Binding-site contacts:
Ligand atom O4' contacts residue PRO54 of chain 1.A at 3.5 Å.
Ligand atom C6 contacts residue GLY50 of chain 1.A at 3.5 Å.
Ligand atom OH contacts residue ASP182 of chain 1.A at 2.7 Å (salt-bridge).
Ligand atom O3' contacts residue GLY197 of chain 1.A at 3.2 Å.
Ligand atom N9 contacts residue GLY50 of chain 1.A at 3.5 Å (h-bond).
Ligand atom CD2 contacts residue ASP41 of chain 1.A at 3.6 Å.
Ligand atom CE2 contacts residue ASP182 of chain 1.A at 3.2 Å.
Ligand atom O2' contacts residue ASP200 of chain 1.A at 2.6 Å (salt-bridge).
Ligand atom CD2 contacts residue TYR175 of chain 1.A at 3.5 Å (hydrophobic).
Ligand atom C5 contacts residue GLY50 of chain 1.A at 3.3 Å.
Ligand atom N7 contacts residue GLY50 of chain 1.A at 3.5 Å.
Ligand atom CZ contacts residue GLN179 of chain 1.A at 3.5 Å.
Ligand atom C5' contacts residue HIS51 of chain 1.A at 3.5 Å.
Ligand atom C5' contacts residue GLY39 of chain 1.A at 3.6 Å.
Ligand atom CZ contacts residue ASP182 of chain 1.A at 3.4 Å.
Ligand atom CE1 contacts residue GLN179 of chain 1.A at 3.2 Å.
Ligand atom CE1 contacts residue GLN195 of chain 1.A at 3.5 Å.
Ligand atom CD1 contacts residue GLN179 of chain 1.A at 3.3 Å.
Ligand atom OAE contacts residue ASP41 of chain 1.A at 2.9 Å (salt-bridge).
Ligand atom O2' contacts residue GLY198 of chain 1.A at 3.0 Å (h-bond).
Ligand atom O5' contacts residue HIS51 of chain 1.A at 3.2 Å.
Ligand atom N contacts residue GLN201 of chain 1.A at 3.0 Å (h-bond).
Ligand atom N3 contacts residue GLY50 of chain 1.A at 3.3 Å (h-bond).
Ligand atom C4 contacts residue GLY50 of chain 1.A at 3.1 Å.
Ligand atom CD1 contacts residue GLY39 of chain 1.A at 3.4 Å.
Ligand atom C contacts residue ASP81 of chain 1.A at 3.6 Å.
Ligand atom N contacts residue TYR175 of chain 1.A at 2.8 Å (h-bond).
Ligand atom CB contacts residue GLY39 of chain 1.A at 3.6 Å.
Ligand atom N contacts residue ASP81 of chain 1.A at 2.7 Å (salt-bridge).
Ligand atom OH contacts residue GLN179 of chain 1.A at 3.5 Å.
Ligand atom N1 contacts residue LEU227 of chain 1.A at 3.4 Å.
Ligand atom N contacts residue GLN179 of chain 1.A at 2.8 Å (h-bond).
Ligand atom O3' contacts residue GLY198 of chain 1.A at 3.0 Å (h-bond).
Ligand atom N3 contacts residue PRO54 of chain 1.A at 3.6 Å.
Ligand atom O contacts residue ASP81 of chain 1.A at 3.3 Å (salt-bridge).
Ligand atom CA contacts residue GLN201 of chain 1.A at 3.3 Å.
Ligand atom N1 contacts residue ILE228 of chain 1.A at 3.1 Å (h-bond).
Ligand atom N6 contacts residue ILE228 of chain 1.A at 3.6 Å.
Ligand atom OH contacts residue TYR37 of chain 1.A at 2.8 Å (h-bond).
Ligand atom O4' contacts residue HIS51 of chain 1.A at 3.6 Å.

This small molecule binds to this protein.
Small molecule (SMILES): Nc1ncnc2c1ncn2[C@@H]1O[C@H](COS(=O)(=O)NC(=O)[C@@H](N)Cc2ccc(O)cc2)[C@@H](O)[C@H]1O

Sequence of chain 1.A:
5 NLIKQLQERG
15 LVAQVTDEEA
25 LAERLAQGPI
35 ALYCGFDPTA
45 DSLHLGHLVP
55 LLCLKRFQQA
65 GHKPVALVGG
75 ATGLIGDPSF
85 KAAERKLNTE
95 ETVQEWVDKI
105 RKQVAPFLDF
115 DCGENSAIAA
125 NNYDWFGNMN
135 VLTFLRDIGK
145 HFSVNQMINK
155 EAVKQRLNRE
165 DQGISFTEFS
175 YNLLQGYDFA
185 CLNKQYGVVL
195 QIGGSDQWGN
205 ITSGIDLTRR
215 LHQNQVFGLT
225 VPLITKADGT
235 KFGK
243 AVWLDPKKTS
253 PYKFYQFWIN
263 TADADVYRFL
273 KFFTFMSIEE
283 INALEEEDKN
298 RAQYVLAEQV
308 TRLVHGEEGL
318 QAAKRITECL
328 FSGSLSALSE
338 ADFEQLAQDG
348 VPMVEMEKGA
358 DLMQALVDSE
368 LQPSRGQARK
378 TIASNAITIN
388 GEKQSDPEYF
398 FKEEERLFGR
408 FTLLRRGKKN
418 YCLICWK